The small molecule below binds the protein below.
Small molecule (SMILES): CN[C@H]1C[C@@H](N)[C@H](O)[C@@H](O[C@@H]2O[C@H](CO)[C@H](O)[C@@H]3O[C@]4(O[C@H]23)O[C@H]([C@@H](N)CO)[C@H](O)[C@H](O)[C@H]4O)[C@@H]1O

Binding-site contacts:
Ligand atom O11 contacts residue ASP298 of chain 1.A at 3.5 Å (salt-bridge).
Ligand atom N7 contacts residue ASP246 of chain 1.A at 3.1 Å (salt-bridge).
Ligand atom C1 contacts residue ASP246 of chain 1.A at 3.6 Å.
Ligand atom O35 contacts residue ASP223 of chain 1.A at 3.3 Å (salt-bridge).
Ligand atom C27 contacts residue PHE299 of chain 1.A at 3.6 Å (hydrophobic).
Ligand atom C1 contacts residue CYS74 of chain 1.A at 4.1 Å (hydrophobic).
Ligand atom C34 contacts residue THR54 of chain 1.A at 3.5 Å.
Ligand atom C19 contacts residue TRP73 of chain 1.A at 3.8 Å (hydrophobic).
Ligand atom C15 contacts residue TRP73 of chain 1.A at 3.8 Å (hydrophobic).
Ligand atom C10 contacts residue GLU77 of chain 1.A at 3.3 Å.
Ligand atom C4 contacts residue ASP298 of chain 1.A at 3.5 Å.
Ligand atom O35 contacts residue THR54 of chain 1.A at 3.8 Å.
Ligand atom N7 contacts residue THR245 of chain 1.A at 3.1 Å (h-bond).
Ligand atom O8 contacts residue CYS74 of chain 1.A at 4.0 Å.
Ligand atom O20 contacts residue HIS72 of chain 1.A at 3.9 Å.
Ligand atom O32 contacts residue GLU303 of chain 1.A at 3.5 Å (salt-bridge).
Ligand atom O18 contacts residue PHE299 of chain 1.A at 3.9 Å.
Ligand atom C1 contacts residue SER78 of chain 1.A at 3.9 Å.
Ligand atom C12 contacts residue THR54 of chain 1.A at 4.0 Å.
Ligand atom O31 contacts residue PHE299 of chain 1.A at 3.9 Å.
Ligand atom O8 contacts residue SER78 of chain 1.A at 3.2 Å (h-bond).
Ligand atom C6 contacts residue CYS74 of chain 1.A at 3.8 Å (hydrophobic).
Ligand atom C3 contacts residue ASP246 of chain 1.A at 3.3 Å.
Ligand atom C2 contacts residue SER78 of chain 1.A at 3.2 Å.
Ligand atom C17 contacts residue TRP73 of chain 1.A at 3.5 Å (hydrophobic).
Ligand atom C4 contacts residue CYS74 of chain 1.A at 4.0 Å (hydrophobic).
Ligand atom C33 contacts residue PHE299 of chain 1.A at 3.9 Å (hydrophobic).
Ligand atom C26 contacts residue PHE299 of chain 1.A at 3.5 Å (hydrophobic).
Ligand atom O31 contacts residue GLU300 of chain 1.A at 3.3 Å.
Ligand atom C2 contacts residue CYS74 of chain 1.A at 3.8 Å (hydrophobic).
Ligand atom C25 contacts residue PHE299 of chain 1.A at 3.7 Å (hydrophobic).
Ligand atom O20 contacts residue TRP73 of chain 1.A at 3.2 Å.
Ligand atom N9 contacts residue ASP298 of chain 1.A at 2.7 Å (salt-bridge).
Ligand atom N7 contacts residue SER78 of chain 1.A at 2.6 Å (h-bond).
Ligand atom O20 contacts residue CYS74 of chain 1.A at 3.4 Å (h-bond).
Ligand atom O22 contacts residue TRP73 of chain 1.A at 4.0 Å.
Ligand atom C5 contacts residue ASP298 of chain 1.A at 3.2 Å.
Ligand atom C2 contacts residue ASP246 of chain 1.A at 3.5 Å.
Ligand atom C16 contacts residue TRP73 of chain 1.A at 3.5 Å (hydrophobic).
Ligand atom C10 contacts residue ASP298 of chain 1.A at 3.8 Å.

Sequence of chain 1.A:
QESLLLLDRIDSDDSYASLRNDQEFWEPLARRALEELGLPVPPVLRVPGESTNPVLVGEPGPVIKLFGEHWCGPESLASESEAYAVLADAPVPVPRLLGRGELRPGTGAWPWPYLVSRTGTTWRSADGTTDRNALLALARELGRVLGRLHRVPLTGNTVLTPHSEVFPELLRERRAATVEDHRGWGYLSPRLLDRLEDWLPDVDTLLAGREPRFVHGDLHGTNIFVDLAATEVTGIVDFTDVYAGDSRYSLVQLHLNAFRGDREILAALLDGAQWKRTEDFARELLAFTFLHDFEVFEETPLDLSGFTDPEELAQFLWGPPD